Binding-site contacts:
Ligand atom C4 contacts residue ALA104 of chain 1.A at 3.8 Å (hydrophobic).
Ligand atom C30 contacts residue PHE124 of chain 1.A at 3.8 Å (hydrophobic).
Ligand atom C8 contacts residue MET101 of chain 1.A at 3.6 Å (hydrophobic).
Ligand atom C28 contacts residue PHE114 of chain 1.A at 3.9 Å (hydrophobic).
Ligand atom C14 contacts residue HIS59 of chain 1.A at 3.8 Å.
Ligand atom C1 contacts residue GLN22 of chain 1.A at 3.3 Å.
Ligand atom O21 contacts residue MET101 of chain 1.A at 3.9 Å.
Ligand atom C3 contacts residue MET101 of chain 1.A at 3.9 Å (hydrophobic).
Ligand atom N18 contacts residue HIS59 of chain 1.A at 3.5 Å (h-bond).
Ligand atom C23 contacts residue PHE114 of chain 1.A at 3.7 Å (hydrophobic).
Ligand atom C30 contacts residue CYS56 of chain 1.A at 3.7 Å (hydrophobic).
Ligand atom C20 contacts residue MET101 of chain 1.A at 3.8 Å (hydrophobic).
Ligand atom C6 contacts residue MET101 of chain 1.A at 3.9 Å (hydrophobic).
Ligand atom C8 contacts residue GLN22 of chain 1.A at 3.6 Å.
Ligand atom C15 contacts residue HIS59 of chain 1.A at 4.0 Å.
Ligand atom C16 contacts residue HIS59 of chain 1.A at 3.7 Å.
Ligand atom O13 contacts residue PHE114 of chain 1.A at 3.8 Å.
Ligand atom C25 contacts residue PHE124 of chain 1.A at 3.7 Å (hydrophobic).
Ligand atom C24 contacts residue PHE113 of chain 1.A at 3.7 Å (hydrophobic).
Ligand atom C24 contacts residue MET101 of chain 1.A at 4.0 Å (hydrophobic).
Ligand atom C12 contacts residue GLU115 of chain 1.A at 3.6 Å.
Ligand atom C28 contacts residue MET101 of chain 1.A at 3.6 Å (hydrophobic).
Ligand atom C3 contacts residue LEU23 of chain 1.A at 3.7 Å (hydrophobic).
Ligand atom C4 contacts residue LEU23 of chain 1.A at 3.8 Å (hydrophobic).
Ligand atom O13 contacts residue GLU115 of chain 1.A at 3.0 Å (salt-bridge).
Ligand atom C8 contacts residue LEU23 of chain 1.A at 4.0 Å (hydrophobic).
Ligand atom N22 contacts residue PHE113 of chain 1.A at 2.9 Å (h-bond).
Ligand atom N22 contacts residue PHE114 of chain 1.A at 3.9 Å.
Ligand atom C23 contacts residue PHE113 of chain 1.A at 3.8 Å (hydrophobic).
Ligand atom C20 contacts residue PHE113 of chain 1.A at 3.6 Å (hydrophobic).
Ligand atom O21 contacts residue HIS59 of chain 1.A at 3.2 Å.
Ligand atom C15 contacts residue GLU115 of chain 1.A at 3.2 Å.
Ligand atom C9 contacts residue PHE113 of chain 1.A at 3.4 Å (hydrophobic).
Ligand atom C23 contacts residue MET101 of chain 1.A at 3.5 Å (hydrophobic).
Ligand atom O19 contacts residue HIS59 of chain 1.A at 3.2 Å (h-bond).
Ligand atom C7 contacts residue MET101 of chain 1.A at 3.6 Å (hydrophobic).
Ligand atom C5 contacts residue PHE113 of chain 1.A at 3.9 Å (hydrophobic).
Ligand atom N22 contacts residue MET101 of chain 1.A at 3.6 Å.
Ligand atom C24 contacts residue VAL112 of chain 1.A at 3.9 Å (hydrophobic).
Ligand atom O13 contacts residue HIS59 of chain 1.A at 3.6 Å.

Sequence of chain 1.A:
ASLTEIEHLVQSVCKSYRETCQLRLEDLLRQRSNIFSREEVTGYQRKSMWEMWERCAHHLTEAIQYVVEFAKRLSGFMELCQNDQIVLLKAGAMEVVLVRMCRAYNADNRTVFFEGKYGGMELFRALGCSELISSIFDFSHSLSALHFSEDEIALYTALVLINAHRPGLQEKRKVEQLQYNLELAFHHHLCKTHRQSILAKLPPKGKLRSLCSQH

A protein and the small-molecule ligand that binds it are described below.
Small molecule (SMILES): COc1ccc([C@H](C(=O)Nc2ccc([Si](C)(C)C)cc2)N(C)C(=O)c2cc(=O)[nH]o2)cc1